Sequence of chain 2.A:
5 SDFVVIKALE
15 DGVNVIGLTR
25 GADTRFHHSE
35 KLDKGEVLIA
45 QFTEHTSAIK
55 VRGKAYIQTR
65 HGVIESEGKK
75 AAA

Sequence of chain 3.C:
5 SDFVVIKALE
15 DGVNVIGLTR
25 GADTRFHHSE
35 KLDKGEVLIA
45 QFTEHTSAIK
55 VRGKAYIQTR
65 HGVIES

The small molecule below binds the protein below.
Small molecule (SMILES): N[C@@H](Cc1c[nH]c2ccccc12)C(=O)O

Binding-site contacts:
Ligand atom N contacts residue THR28 of chain 3.C at 2.7 Å (h-bond).
Ligand atom OXT contacts residue THR50 of chain 2.A at 2.9 Å (h-bond).
Ligand atom CZ3 contacts residue HIS32 of chain 2.A at 3.9 Å.
Ligand atom CZ2 contacts residue ALA44 of chain 2.A at 3.8 Å (hydrophobic).
Ligand atom C contacts residue SER51 of chain 3.C at 3.6 Å.
Ligand atom CZ2 contacts residue ILE53 of chain 2.A at 4.0 Å (hydrophobic).
Ligand atom CD1 contacts residue THR47 of chain 2.A at 3.8 Å.
Ligand atom OXT contacts residue HIS49 of chain 2.A at 3.8 Å.
Ligand atom CH2 contacts residue GLY21 of chain 2.A at 3.5 Å.
Ligand atom C contacts residue GLY25 of chain 3.C at 3.3 Å.
Ligand atom C contacts residue THR50 of chain 2.A at 4.0 Å.
Ligand atom CA contacts residue THR28 of chain 3.C at 3.2 Å.
Ligand atom OXT contacts residue GLY25 of chain 3.C at 3.9 Å.
Ligand atom O contacts residue ARG24 of chain 3.C at 3.5 Å.
Ligand atom O contacts residue SER51 of chain 3.C at 2.9 Å (h-bond).
Ligand atom N contacts residue GLY25 of chain 3.C at 2.8 Å (h-bond).
Ligand atom NE1 contacts residue GLN45 of chain 2.A at 2.8 Å (h-bond).
Ligand atom CE2 contacts residue GLN45 of chain 2.A at 3.9 Å.
Ligand atom CZ3 contacts residue GLY21 of chain 2.A at 3.7 Å.
Ligand atom CA contacts residue GLY25 of chain 3.C at 3.5 Å.
Ligand atom N contacts residue ASP27 of chain 3.C at 3.0 Å (salt-bridge).
Ligand atom OXT contacts residue THR47 of chain 2.A at 2.6 Å (h-bond).
Ligand atom CB contacts residue THR23 of chain 3.C at 3.6 Å.
Ligand atom CZ2 contacts residue THR50 of chain 2.A at 4.0 Å.
Ligand atom CB contacts residue SER51 of chain 3.C at 3.4 Å.
Ligand atom CA contacts residue SER51 of chain 3.C at 4.0 Å.
Ligand atom C contacts residue THR47 of chain 2.A at 3.5 Å.
Ligand atom CE3 contacts residue HIS32 of chain 2.A at 4.0 Å.
Ligand atom CE3 contacts residue HIS31 of chain 2.A at 4.0 Å.
Ligand atom NE1 contacts residue ALA44 of chain 2.A at 3.7 Å.
Ligand atom CE2 contacts residue ALA44 of chain 2.A at 3.9 Å (hydrophobic).
Ligand atom CD1 contacts residue GLN45 of chain 2.A at 3.5 Å.
Ligand atom CG contacts residue SER51 of chain 3.C at 3.8 Å.
Ligand atom CD1 contacts residue SER51 of chain 3.C at 3.5 Å.
Ligand atom O contacts residue THR23 of chain 3.C at 4.0 Å.
Ligand atom CA contacts residue THR23 of chain 3.C at 3.7 Å.
Ligand atom N contacts residue THR23 of chain 3.C at 2.7 Å (h-bond).
Ligand atom CB contacts residue THR28 of chain 3.C at 3.6 Å.
Ligand atom O contacts residue GLY25 of chain 3.C at 3.0 Å (h-bond).
Ligand atom O contacts residue THR47 of chain 2.A at 3.6 Å.